A protein and the small-molecule ligand that binds it are described below.
Small molecule (SMILES): CC(=O)N[C@@H]1[C@@H](O)[C@H](O)[C@@H](CO)O[C@H]1O

Sequence of chain 1.C:
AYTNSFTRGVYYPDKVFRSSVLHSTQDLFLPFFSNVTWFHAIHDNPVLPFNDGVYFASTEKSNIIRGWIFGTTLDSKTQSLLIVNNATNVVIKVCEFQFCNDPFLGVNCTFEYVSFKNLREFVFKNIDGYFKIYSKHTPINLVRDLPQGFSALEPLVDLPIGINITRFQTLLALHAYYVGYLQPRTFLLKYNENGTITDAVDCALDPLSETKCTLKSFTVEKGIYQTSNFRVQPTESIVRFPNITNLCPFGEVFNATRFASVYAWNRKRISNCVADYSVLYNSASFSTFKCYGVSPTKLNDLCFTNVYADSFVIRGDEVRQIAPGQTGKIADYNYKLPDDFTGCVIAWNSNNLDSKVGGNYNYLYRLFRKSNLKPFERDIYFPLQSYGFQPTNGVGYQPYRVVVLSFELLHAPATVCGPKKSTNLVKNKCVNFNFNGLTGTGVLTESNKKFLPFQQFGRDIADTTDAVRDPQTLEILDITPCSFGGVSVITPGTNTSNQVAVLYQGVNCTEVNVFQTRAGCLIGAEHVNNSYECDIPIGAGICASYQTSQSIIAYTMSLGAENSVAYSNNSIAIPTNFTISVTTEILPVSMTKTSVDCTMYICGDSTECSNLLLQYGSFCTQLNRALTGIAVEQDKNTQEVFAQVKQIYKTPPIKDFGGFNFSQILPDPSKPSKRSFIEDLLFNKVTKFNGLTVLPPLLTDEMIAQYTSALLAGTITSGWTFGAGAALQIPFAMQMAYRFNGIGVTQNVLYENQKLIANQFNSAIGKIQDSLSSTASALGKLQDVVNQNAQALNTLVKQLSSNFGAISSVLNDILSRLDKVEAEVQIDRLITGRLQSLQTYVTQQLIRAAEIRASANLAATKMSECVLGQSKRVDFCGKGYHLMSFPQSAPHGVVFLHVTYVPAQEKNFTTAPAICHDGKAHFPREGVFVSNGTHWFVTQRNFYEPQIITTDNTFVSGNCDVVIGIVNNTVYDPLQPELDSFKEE

Binding-site contacts:
Ligand atom O7 contacts residue ASN165 of chain 1.C at 3.7 Å.
Ligand atom C5 contacts residue ASN165 of chain 1.C at 3.7 Å.
Ligand atom N2 contacts residue ASN165 of chain 1.C at 2.9 Å (h-bond).
Ligand atom O5 contacts residue ASN165 of chain 1.C at 2.4 Å (h-bond).
Ligand atom C1 contacts residue GLU132 of chain 1.C at 4.3 Å.
Ligand atom C7 contacts residue ASN165 of chain 1.C at 3.4 Å.
Ligand atom C8 contacts residue ASN165 of chain 1.C at 4.5 Å.
Ligand atom C2 contacts residue ASN165 of chain 1.C at 2.5 Å.
Ligand atom C1 contacts residue ASN165 of chain 1.C at 1.4 Å.
Ligand atom C3 contacts residue ASN165 of chain 1.C at 3.8 Å.
Ligand atom C4 contacts residue ASN165 of chain 1.C at 4.2 Å.